A small-molecule ligand and the protein it binds are described below.
Small molecule (SMILES): CCC(=O)C(=O)O

Sequence of chain 2.A:
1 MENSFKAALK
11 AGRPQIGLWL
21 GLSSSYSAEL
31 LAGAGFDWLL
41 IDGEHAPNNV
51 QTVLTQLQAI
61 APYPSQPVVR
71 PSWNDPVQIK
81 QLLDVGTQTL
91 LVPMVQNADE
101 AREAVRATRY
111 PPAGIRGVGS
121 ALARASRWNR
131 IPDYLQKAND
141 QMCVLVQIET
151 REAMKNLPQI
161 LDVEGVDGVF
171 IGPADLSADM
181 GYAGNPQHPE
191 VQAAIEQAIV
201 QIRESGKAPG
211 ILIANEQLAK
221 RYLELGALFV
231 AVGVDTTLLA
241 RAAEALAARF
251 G

Sequence of chain 1.A:
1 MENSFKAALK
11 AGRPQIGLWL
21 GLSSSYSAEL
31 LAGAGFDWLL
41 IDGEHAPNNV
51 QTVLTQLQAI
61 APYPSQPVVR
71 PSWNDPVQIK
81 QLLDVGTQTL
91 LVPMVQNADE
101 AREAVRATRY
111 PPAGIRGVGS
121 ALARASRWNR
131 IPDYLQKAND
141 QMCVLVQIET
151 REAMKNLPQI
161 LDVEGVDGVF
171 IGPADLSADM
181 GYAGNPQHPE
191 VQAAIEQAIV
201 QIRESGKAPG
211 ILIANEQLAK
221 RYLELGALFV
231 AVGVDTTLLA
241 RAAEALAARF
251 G

Binding-site contacts:
Ligand atom C3 contacts residue MG1 of chain 2.F at 4.3 Å.
Ligand atom C contacts residue ALA174 of chain 2.A at 4.0 Å (hydrophobic).
Ligand atom OXT contacts residue GLY172 of chain 2.A at 3.4 Å.
Ligand atom O3 contacts residue GLY172 of chain 2.A at 4.2 Å.
Ligand atom O contacts residue ALA174 of chain 2.A at 3.2 Å (h-bond).
Ligand atom C contacts residue MG1 of chain 2.F at 3.2 Å.
Ligand atom OXT contacts residue GLU149 of chain 2.A at 3.6 Å.
Ligand atom C2 contacts residue GLY172 of chain 2.A at 3.7 Å.
Ligand atom OXT contacts residue CO1 of chain 2.C at 2.8 Å.
Ligand atom O3 contacts residue MG1 of chain 2.F at 2.2 Å.
Ligand atom C4 contacts residue ARG70 of chain 2.A at 3.6 Å.
Ligand atom C2 contacts residue GLN147 of chain 2.A at 4.2 Å.
Ligand atom O3 contacts residue ASP175 of chain 2.A at 4.3 Å.
Ligand atom C2 contacts residue ARG70 of chain 2.A at 4.2 Å.
Ligand atom O3 contacts residue GLU149 of chain 2.A at 3.5 Å (salt-bridge).
Ligand atom C contacts residue ASP175 of chain 2.A at 4.0 Å.
Ligand atom C4 contacts residue LEU212 of chain 2.A at 3.6 Å (hydrophobic).
Ligand atom OXT contacts residue ASP175 of chain 2.A at 3.0 Å (salt-bridge).
Ligand atom C2 contacts residue PHE170 of chain 2.A at 4.1 Å (hydrophobic).
Ligand atom C2 contacts residue GLU149 of chain 2.A at 4.2 Å.
Ligand atom C3 contacts residue PHE170 of chain 2.A at 3.8 Å (hydrophobic).
Ligand atom O contacts residue PRO173 of chain 2.A at 3.4 Å (h-bond).
Ligand atom C3 contacts residue LEU212 of chain 2.A at 3.5 Å (hydrophobic).
Ligand atom C2 contacts residue MG1 of chain 2.F at 2.9 Å.
Ligand atom O3 contacts residue CO1 of chain 2.C at 2.2 Å.
Ligand atom C2 contacts residue CO1 of chain 2.C at 3.0 Å.
Ligand atom C contacts residue GLU149 of chain 2.A at 4.3 Å.
Ligand atom O3 contacts residue GLN147 of chain 2.A at 3.2 Å (h-bond).
Ligand atom C4 contacts residue TRP19 of chain 2.A at 2.9 Å (hydrophobic).
Ligand atom O3 contacts residue ARG70 of chain 2.A at 3.1 Å (salt-bridge).
Ligand atom O contacts residue ASP175 of chain 2.A at 4.1 Å.
Ligand atom O contacts residue GLY172 of chain 2.A at 3.4 Å.
Ligand atom OXT contacts residue MG1 of chain 2.F at 2.7 Å.
Ligand atom C contacts residue PRO173 of chain 2.A at 3.9 Å (hydrophobic).
Ligand atom OXT contacts residue ALA174 of chain 2.A at 3.8 Å.
Ligand atom OXT contacts residue PRO173 of chain 2.A at 4.1 Å.
Ligand atom C contacts residue CO1 of chain 2.C at 3.3 Å.
Ligand atom C4 contacts residue PHE170 of chain 2.A at 3.1 Å (hydrophobic).
Ligand atom O3 contacts residue PHE170 of chain 2.A at 4.0 Å.
Ligand atom C contacts residue GLY172 of chain 2.A at 3.2 Å.